Binding-site contacts:
Ligand atom C21 contacts residue THR203 of chain 1.A at 3.2 Å.
Ligand atom C23 contacts residue GLY194 of chain 1.A at 3.4 Å.
Ligand atom C06 contacts residue GLU318 of chain 1.A at 3.7 Å.
Ligand atom C13 contacts residue ALA145 of chain 1.A at 3.6 Å (hydrophobic).
Ligand atom C20 contacts residue IMP1 of chain 1.B at 3.2 Å.
Ligand atom C25 contacts residue IMP1 of chain 1.B at 3.4 Å.
Ligand atom C03 contacts residue TYR347 of chain 4.A at 3.5 Å (hydrophobic).
Ligand atom F01 contacts residue TYR347 of chain 4.A at 3.2 Å.
Ligand atom C20 contacts residue ALA145 of chain 1.A at 3.7 Å (hydrophobic).
Ligand atom C04 contacts residue GLU318 of chain 1.A at 3.7 Å.
Ligand atom C20 contacts residue THR203 of chain 1.A at 3.5 Å.
Ligand atom C03 contacts residue ALA343 of chain 4.A at 3.3 Å (hydrophobic).
Ligand atom C04 contacts residue PRO46 of chain 4.A at 3.6 Å (hydrophobic).
Ligand atom C20 contacts residue TYR347 of chain 4.A at 3.8 Å (hydrophobic).
Ligand atom O16 contacts residue GLY285 of chain 1.A at 3.1 Å (h-bond).
Ligand atom C23 contacts residue IMP1 of chain 1.B at 3.9 Å.
Ligand atom O17 contacts residue GLY285 of chain 1.A at 3.8 Å.
Ligand atom C21 contacts residue TYR347 of chain 4.A at 3.7 Å (hydrophobic).
Ligand atom C24 contacts residue IMP1 of chain 1.B at 3.5 Å.
Ligand atom O17 contacts residue IMP1 of chain 1.B at 2.8 Å (h-bond).
Ligand atom C04 contacts residue TYR347 of chain 4.A at 3.9 Å (hydrophobic).
Ligand atom N12 contacts residue ALA145 of chain 1.A at 3.7 Å.
Ligand atom O17 contacts residue GLU318 of chain 1.A at 3.7 Å.
Ligand atom O16 contacts residue MET284 of chain 1.A at 3.5 Å.
Ligand atom N22 contacts residue VAL195 of chain 1.A at 3.6 Å.
Ligand atom F01 contacts residue GLY346 of chain 4.A at 3.3 Å.
Ligand atom C26 contacts residue IMP1 of chain 1.B at 3.8 Å.
Ligand atom C19 contacts residue ALA145 of chain 1.A at 3.6 Å (hydrophobic).
Ligand atom C14 contacts residue GLU318 of chain 1.A at 3.2 Å.
Ligand atom O16 contacts residue IMP1 of chain 1.B at 3.7 Å.
Ligand atom C13 contacts residue GLU318 of chain 1.A at 3.4 Å.
Ligand atom C19 contacts residue IMP1 of chain 1.B at 3.3 Å.
Ligand atom F01 contacts residue HIS146 of chain 1.A at 3.6 Å.
Ligand atom C13 contacts residue TYR347 of chain 4.A at 3.5 Å (hydrophobic).
Ligand atom C21 contacts residue GLY196 of chain 1.A at 3.8 Å.
Ligand atom N22 contacts residue GLY196 of chain 1.A at 3.0 Å (h-bond).
Ligand atom C11 contacts residue ALA145 of chain 1.A at 3.8 Å (hydrophobic).
Ligand atom S15 contacts residue IMP1 of chain 1.B at 3.8 Å.
Ligand atom C18 contacts residue IMP1 of chain 1.B at 3.7 Å.
Ligand atom C21 contacts residue IMP1 of chain 1.B at 3.6 Å.

The small molecule below binds the protein below.
Small molecule (SMILES): O=C(Cc1ccc(F)cc1)N1CCN(S(=O)(=O)c2cccc3cnccc23)CC1

Sequence of chain 1.A:
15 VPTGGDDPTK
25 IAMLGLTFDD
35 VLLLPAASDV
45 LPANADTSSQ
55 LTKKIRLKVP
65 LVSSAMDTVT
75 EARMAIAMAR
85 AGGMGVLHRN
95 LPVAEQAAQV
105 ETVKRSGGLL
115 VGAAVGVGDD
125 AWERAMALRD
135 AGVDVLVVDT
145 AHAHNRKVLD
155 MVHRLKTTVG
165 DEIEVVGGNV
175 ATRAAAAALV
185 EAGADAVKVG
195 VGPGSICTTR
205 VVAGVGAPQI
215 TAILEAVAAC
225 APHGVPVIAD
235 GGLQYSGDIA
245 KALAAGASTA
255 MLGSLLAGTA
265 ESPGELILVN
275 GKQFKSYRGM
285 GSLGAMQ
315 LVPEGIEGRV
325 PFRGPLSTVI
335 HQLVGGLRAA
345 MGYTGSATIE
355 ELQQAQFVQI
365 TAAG

Sequence of chain 4.A:
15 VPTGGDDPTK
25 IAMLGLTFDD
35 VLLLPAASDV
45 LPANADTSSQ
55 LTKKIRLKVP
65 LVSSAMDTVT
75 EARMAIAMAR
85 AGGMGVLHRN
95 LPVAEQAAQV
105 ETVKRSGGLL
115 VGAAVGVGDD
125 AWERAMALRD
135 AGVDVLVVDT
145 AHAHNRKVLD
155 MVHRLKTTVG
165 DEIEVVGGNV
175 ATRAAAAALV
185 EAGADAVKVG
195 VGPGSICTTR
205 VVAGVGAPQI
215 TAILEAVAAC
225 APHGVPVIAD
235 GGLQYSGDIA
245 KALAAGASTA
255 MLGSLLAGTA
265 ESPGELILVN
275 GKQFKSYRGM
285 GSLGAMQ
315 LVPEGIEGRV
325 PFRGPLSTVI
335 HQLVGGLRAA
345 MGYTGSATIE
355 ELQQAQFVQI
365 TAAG